Sequence of chain 1.E:
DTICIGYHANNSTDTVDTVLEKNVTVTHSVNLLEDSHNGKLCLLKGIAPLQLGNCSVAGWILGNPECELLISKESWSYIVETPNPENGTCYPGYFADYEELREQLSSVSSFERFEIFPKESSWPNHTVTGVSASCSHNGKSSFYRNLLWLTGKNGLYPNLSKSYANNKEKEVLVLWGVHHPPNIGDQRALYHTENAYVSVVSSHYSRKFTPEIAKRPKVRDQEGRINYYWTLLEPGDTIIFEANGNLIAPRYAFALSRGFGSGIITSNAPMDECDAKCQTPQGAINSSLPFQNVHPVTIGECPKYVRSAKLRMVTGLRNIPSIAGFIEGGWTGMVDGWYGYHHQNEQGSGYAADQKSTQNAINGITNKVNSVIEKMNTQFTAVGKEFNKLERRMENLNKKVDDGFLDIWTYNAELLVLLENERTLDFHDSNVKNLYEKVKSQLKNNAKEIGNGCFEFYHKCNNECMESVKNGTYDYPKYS

A protein and the small-molecule ligand that binds it are described below.
Small molecule (SMILES): CC(=O)N[C@@H]1[C@@H](O)[C@H](O)[C@@H](CO)O[C@H]1O

Binding-site contacts:
Ligand atom C7 contacts residue ASN176 of chain 1.E at 3.8 Å.
Ligand atom N2 contacts residue ASN176 of chain 1.E at 2.9 Å (h-bond).
Ligand atom C4 contacts residue ASN176 of chain 1.E at 4.2 Å.
Ligand atom C3 contacts residue ASN176 of chain 1.E at 3.8 Å.
Ligand atom C1 contacts residue ASN176 of chain 1.E at 1.4 Å.
Ligand atom O6 contacts residue TYR214 of chain 1.E at 4.4 Å.
Ligand atom C5 contacts residue ASN176 of chain 1.E at 3.6 Å.
Ligand atom C2 contacts residue ASN176 of chain 1.E at 2.4 Å.
Ligand atom O5 contacts residue ASN176 of chain 1.E at 2.3 Å (h-bond).
Ligand atom O7 contacts residue ASN176 of chain 1.E at 4.2 Å.